Binding-site contacts:
Ligand atom C8 contacts residue GLU22 of chain 1.B at 3.4 Å.
Ligand atom C8 contacts residue GLU24 of chain 1.B at 4.4 Å.
Ligand atom C1 contacts residue GLU24 of chain 1.B at 4.5 Å.
Ligand atom C4 contacts residue ASN25 of chain 1.B at 4.2 Å.
Ligand atom O7 contacts residue ASN25 of chain 1.B at 3.7 Å.
Ligand atom C1 contacts residue ASN25 of chain 1.B at 1.4 Å.
Ligand atom N2 contacts residue GLU24 of chain 1.B at 4.2 Å.
Ligand atom N2 contacts residue ASN25 of chain 1.B at 2.9 Å (h-bond).
Ligand atom C5 contacts residue ASN25 of chain 1.B at 3.6 Å.
Ligand atom C7 contacts residue ASN25 of chain 1.B at 3.5 Å.
Ligand atom C3 contacts residue ASN25 of chain 1.B at 3.8 Å.
Ligand atom C2 contacts residue ASN25 of chain 1.B at 2.4 Å.
Ligand atom C8 contacts residue HIS21 of chain 1.B at 3.3 Å.
Ligand atom O5 contacts residue ASN25 of chain 1.B at 4.4 Å.
Ligand atom O5 contacts residue ASN25 of chain 1.B at 2.3 Å (h-bond).

This protein binds this small molecule.
Small molecule (SMILES): CC(=O)N[C@H]1[C@H](O[C@H]2[C@H](O)[C@@H](NC(C)=O)CO[C@@H]2CO[C@@H]2O[C@@H](C)[C@@H](O)[C@@H](O)[C@@H]2O)O[C@H](CO)[C@@H](O)[C@@H]1O

Sequence of chain 1.B:
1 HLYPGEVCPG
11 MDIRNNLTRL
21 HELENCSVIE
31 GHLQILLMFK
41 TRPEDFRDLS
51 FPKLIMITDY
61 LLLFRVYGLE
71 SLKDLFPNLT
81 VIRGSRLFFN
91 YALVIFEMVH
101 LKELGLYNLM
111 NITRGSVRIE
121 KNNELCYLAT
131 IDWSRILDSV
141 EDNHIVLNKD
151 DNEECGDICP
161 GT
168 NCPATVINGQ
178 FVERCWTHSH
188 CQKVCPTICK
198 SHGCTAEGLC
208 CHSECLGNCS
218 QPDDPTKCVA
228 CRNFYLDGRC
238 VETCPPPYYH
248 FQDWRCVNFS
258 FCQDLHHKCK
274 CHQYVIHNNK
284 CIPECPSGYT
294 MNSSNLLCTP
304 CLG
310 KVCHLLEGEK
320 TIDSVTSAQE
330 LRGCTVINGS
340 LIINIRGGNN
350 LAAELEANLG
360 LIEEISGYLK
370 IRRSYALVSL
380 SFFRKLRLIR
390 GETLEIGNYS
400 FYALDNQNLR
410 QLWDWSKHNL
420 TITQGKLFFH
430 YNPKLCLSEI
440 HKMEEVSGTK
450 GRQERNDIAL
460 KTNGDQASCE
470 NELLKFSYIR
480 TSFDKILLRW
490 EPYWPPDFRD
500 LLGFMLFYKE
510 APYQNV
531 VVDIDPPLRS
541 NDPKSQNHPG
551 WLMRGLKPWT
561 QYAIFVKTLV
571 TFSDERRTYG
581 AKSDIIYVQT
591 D